Sequence of chain 3.A:
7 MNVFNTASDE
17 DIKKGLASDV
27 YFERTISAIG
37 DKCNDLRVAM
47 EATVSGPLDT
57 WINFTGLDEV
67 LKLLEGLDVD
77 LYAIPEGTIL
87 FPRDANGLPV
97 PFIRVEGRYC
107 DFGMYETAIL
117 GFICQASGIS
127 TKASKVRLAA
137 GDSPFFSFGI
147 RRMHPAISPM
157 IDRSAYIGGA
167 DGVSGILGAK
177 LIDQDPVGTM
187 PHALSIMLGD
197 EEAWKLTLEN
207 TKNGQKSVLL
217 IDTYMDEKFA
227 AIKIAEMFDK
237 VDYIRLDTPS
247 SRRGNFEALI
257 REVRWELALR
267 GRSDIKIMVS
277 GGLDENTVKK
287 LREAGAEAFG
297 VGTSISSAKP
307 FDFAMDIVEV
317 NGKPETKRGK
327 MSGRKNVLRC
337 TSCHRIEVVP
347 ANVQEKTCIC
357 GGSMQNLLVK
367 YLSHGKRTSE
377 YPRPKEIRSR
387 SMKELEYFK

Binding-site contacts:
Ligand atom C3 contacts residue TYR27 of chain 3.A at 3.6 Å (hydrophobic).
Ligand atom O3' contacts residue ASP243 of chain 4.A at 2.5 Å (salt-bridge).
Ligand atom O7 contacts residue GLY184 of chain 4.A at 3.1 Å.
Ligand atom C3' contacts residue ASP243 of chain 4.A at 3.0 Å.
Ligand atom O2P contacts residue GLY298 of chain 4.A at 3.7 Å.
Ligand atom C7 contacts residue ARG241 of chain 4.A at 3.7 Å.
Ligand atom O8 contacts residue ARG241 of chain 4.A at 2.5 Å (salt-bridge).
Ligand atom N1 contacts residue PHE144 of chain 4.A at 3.6 Å.
Ligand atom O8 contacts residue THR185 of chain 4.A at 2.5 Å (h-bond).
Ligand atom N1 contacts residue TYR27 of chain 3.A at 3.6 Å.
Ligand atom O7 contacts residue THR185 of chain 4.A at 3.2 Å (h-bond).
Ligand atom O1P contacts residue THR299 of chain 4.A at 3.5 Å (h-bond).
Ligand atom C5 contacts residue ASP25 of chain 3.A at 3.4 Å.
Ligand atom O2' contacts residue ARG241 of chain 4.A at 2.7 Å (salt-bridge).
Ligand atom C7 contacts residue THR185 of chain 4.A at 3.6 Å.
Ligand atom C7 contacts residue TYR27 of chain 3.A at 3.5 Å (hydrophobic).
Ligand atom C6 contacts residue ARG147 of chain 4.A at 3.4 Å.
Ligand atom O8 contacts residue TYR27 of chain 3.A at 3.1 Å.
Ligand atom C6 contacts residue PHE144 of chain 4.A at 3.0 Å (hydrophobic).
Ligand atom O4' contacts residue ARG147 of chain 4.A at 3.4 Å (salt-bridge).
Ligand atom C4 contacts residue PHE144 of chain 4.A at 3.5 Å (hydrophobic).
Ligand atom O7 contacts residue PHE144 of chain 4.A at 3.7 Å.
Ligand atom C2' contacts residue ASP243 of chain 4.A at 3.8 Å.
Ligand atom O1P contacts residue GLY298 of chain 4.A at 3.1 Å (h-bond).
Ligand atom O7 contacts residue TYR27 of chain 3.A at 3.7 Å.
Ligand atom C5 contacts residue PHE144 of chain 4.A at 3.4 Å (hydrophobic).
Ligand atom C7 contacts residue PHE144 of chain 4.A at 3.6 Å (hydrophobic).
Ligand atom P contacts residue THR299 of chain 4.A at 3.7 Å.
Ligand atom O2' contacts residue ASP243 of chain 4.A at 3.5 Å (salt-bridge).
Ligand atom N1 contacts residue ARG147 of chain 4.A at 3.6 Å (salt-bridge).
Ligand atom O1P contacts residue GLY278 of chain 4.A at 3.4 Å (h-bond).
Ligand atom C2 contacts residue TYR27 of chain 3.A at 3.3 Å (hydrophobic).
Ligand atom C4 contacts residue SER170 of chain 4.A at 3.6 Å.
Ligand atom O3P contacts residue GLY278 of chain 4.A at 3.1 Å (h-bond).
Ligand atom C2 contacts residue PHE144 of chain 4.A at 3.6 Å (hydrophobic).
Ligand atom O2P contacts residue THR299 of chain 4.A at 2.4 Å (h-bond).
Ligand atom C3 contacts residue PHE144 of chain 4.A at 3.5 Å (hydrophobic).
Ligand atom C5 contacts residue SER170 of chain 4.A at 3.6 Å.
Ligand atom O3P contacts residue GLY277 of chain 4.A at 3.8 Å.
Ligand atom O2P contacts residue ARG148 of chain 4.A at 3.3 Å (salt-bridge).

Sequence of chain 4.A:
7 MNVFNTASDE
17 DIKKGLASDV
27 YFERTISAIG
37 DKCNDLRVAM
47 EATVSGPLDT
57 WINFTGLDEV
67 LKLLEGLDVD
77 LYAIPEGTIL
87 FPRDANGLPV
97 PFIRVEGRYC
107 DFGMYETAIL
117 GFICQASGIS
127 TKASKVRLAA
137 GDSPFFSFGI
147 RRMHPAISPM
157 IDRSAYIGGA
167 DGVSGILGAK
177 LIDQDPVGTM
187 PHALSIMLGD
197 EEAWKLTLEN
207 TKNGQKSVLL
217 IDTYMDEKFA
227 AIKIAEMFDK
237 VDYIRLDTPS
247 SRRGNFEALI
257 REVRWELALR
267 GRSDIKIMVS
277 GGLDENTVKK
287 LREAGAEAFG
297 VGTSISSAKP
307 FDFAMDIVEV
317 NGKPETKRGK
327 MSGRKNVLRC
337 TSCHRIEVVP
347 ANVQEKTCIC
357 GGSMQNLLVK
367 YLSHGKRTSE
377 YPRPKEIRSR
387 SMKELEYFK

This protein binds this small molecule.
Small molecule (SMILES): O=C(O)c1ccc[n+]([C@@H]2O[C@H](CO[P](=O)([O-])O)[C@@H](O)[C@H]2O)c1